A protein and the small-molecule ligand that binds it are described below.
Small molecule (SMILES): O=C1CC[C@@H](N2C(=O)c3ccccc3C2=O)C(=O)N1

Binding-site contacts:
Ligand atom OAC contacts residue HIS62 of chain 1.F at 3.9 Å.
Ligand atom NE2 contacts residue TRP70 of chain 1.F at 4.2 Å.
Ligand atom CAN contacts residue TRP70 of chain 1.F at 4.4 Å (hydrophobic).
Ligand atom CA contacts residue TRP64 of chain 1.F at 4.1 Å (hydrophobic).
Ligand atom OE1 contacts residue TRP70 of chain 1.F at 3.4 Å.
Ligand atom O contacts residue TRP64 of chain 1.F at 3.1 Å (h-bond).
Ligand atom OAC contacts residue VAL61 of chain 1.F at 3.8 Å.
Ligand atom CG contacts residue PHE86 of chain 1.F at 4.2 Å (hydrophobic).
Ligand atom OAC contacts residue TRP70 of chain 1.F at 3.5 Å.
Ligand atom C contacts residue HIS62 of chain 1.F at 3.6 Å.
Ligand atom CB contacts residue TRP84 of chain 1.F at 3.3 Å (hydrophobic).
Ligand atom NE2 contacts residue TRP64 of chain 1.F at 3.0 Å (h-bond).
Ligand atom C contacts residue TRP64 of chain 1.F at 3.3 Å (hydrophobic).
Ligand atom OAD contacts residue TRP84 of chain 1.F at 3.8 Å.
Ligand atom CG contacts residue TRP84 of chain 1.F at 3.7 Å (hydrophobic).
Ligand atom CD contacts residue PHE86 of chain 1.F at 4.1 Å (hydrophobic).
Ligand atom CD contacts residue TRP70 of chain 1.F at 3.5 Å (hydrophobic).
Ligand atom CB contacts residue TRP64 of chain 1.F at 3.9 Å (hydrophobic).
Ligand atom CB contacts residue TRP70 of chain 1.F at 4.4 Å (hydrophobic).
Ligand atom NE2 contacts residue SER63 of chain 1.F at 4.1 Å.
Ligand atom CG contacts residue TRP64 of chain 1.F at 4.4 Å (hydrophobic).
Ligand atom OE1 contacts residue SER63 of chain 1.F at 3.6 Å.
Ligand atom CG contacts residue TRP70 of chain 1.F at 3.5 Å (hydrophobic).
Ligand atom OE1 contacts residue PHE86 of chain 1.F at 3.3 Å.
Ligand atom OAD contacts residue TRP64 of chain 1.F at 4.2 Å.
Ligand atom CD contacts residue SER63 of chain 1.F at 4.2 Å.
Ligand atom O contacts residue HIS62 of chain 1.F at 3.5 Å.
Ligand atom CD contacts residue TRP64 of chain 1.F at 3.5 Å (hydrophobic).
Ligand atom OE1 contacts residue TRP64 of chain 1.F at 3.1 Å (h-bond).
Ligand atom NE2 contacts residue HIS62 of chain 1.F at 3.0 Å (h-bond).
Ligand atom OE1 contacts residue HIS62 of chain 1.F at 4.0 Å.
Ligand atom CA contacts residue TRP70 of chain 1.F at 4.2 Å (hydrophobic).
Ligand atom CD contacts residue HIS62 of chain 1.F at 3.9 Å.

Sequence of chain 1.F:
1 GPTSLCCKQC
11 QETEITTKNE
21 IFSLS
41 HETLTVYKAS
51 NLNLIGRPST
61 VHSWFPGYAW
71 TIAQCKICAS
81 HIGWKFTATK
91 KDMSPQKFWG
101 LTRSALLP